Binding-site contacts:
Ligand atom O40 contacts residue TYR77 of chain 1.A at 3.4 Å.
Ligand atom C42 contacts residue SER160 of chain 1.A at 3.5 Å.
Ligand atom O46 contacts residue PHE64 of chain 1.A at 3.4 Å.
Ligand atom C54 contacts residue HIS78 of chain 1.A at 3.6 Å.
Ligand atom N10 contacts residue HIS78 of chain 1.A at 3.4 Å (h-bond).
Ligand atom O43 contacts residue GLY158 of chain 1.A at 3.1 Å (h-bond).
Ligand atom C37 contacts residue HIS78 of chain 1.A at 3.3 Å.
Ligand atom N32 contacts residue ASP102 of chain 1.A at 3.6 Å.
Ligand atom N44 contacts residue HIS78 of chain 1.A at 3.1 Å (h-bond).
Ligand atom C06 contacts residue LEU156 of chain 1.A at 3.5 Å (hydrophobic).
Ligand atom C34 contacts residue ASP102 of chain 1.A at 3.7 Å.
Ligand atom O46 contacts residue SER160 of chain 1.A at 2.9 Å (h-bond).
Ligand atom C03 contacts residue HIS78 of chain 1.A at 3.5 Å.
Ligand atom S45 contacts residue SER160 of chain 1.A at 3.5 Å (h-bond).
Ligand atom O46 contacts residue GLY158 of chain 1.A at 3.2 Å.
Ligand atom N17 contacts residue ALA178 of chain 1.A at 2.9 Å (h-bond).
Ligand atom C18 contacts residue ALA178 of chain 1.A at 3.6 Å (hydrophobic).
Ligand atom C54 contacts residue GLN62 of chain 1.A at 3.5 Å.
Ligand atom C35 contacts residue VAL99 of chain 1.A at 3.6 Å (hydrophobic).
Ligand atom O15 contacts residue ALA178 of chain 1.A at 2.9 Å (h-bond).
Ligand atom O43 contacts residue LEU156 of chain 1.A at 3.5 Å (h-bond).
Ligand atom O43 contacts residue SER160 of chain 1.A at 3.3 Å (h-bond).
Ligand atom O15 contacts residue ALA177 of chain 1.A at 3.1 Å.
Ligand atom C11 contacts residue HIS78 of chain 1.A at 3.6 Å.
Ligand atom C08 contacts residue PHE175 of chain 1.A at 3.4 Å (hydrophobic).
Ligand atom O47 contacts residue GLY158 of chain 1.A at 3.0 Å (h-bond).
Ligand atom O20 contacts residue ALA178 of chain 1.A at 3.1 Å (h-bond).
Ligand atom C49 contacts residue GLN62 of chain 1.A at 3.6 Å.
Ligand atom C34 contacts residue VAL99 of chain 1.A at 3.5 Å (hydrophobic).
Ligand atom C52 contacts residue ARG144 of chain 1.A at 3.6 Å.
Ligand atom C53 contacts residue ARG176 of chain 1.A at 3.3 Å.
Ligand atom N44 contacts residue SER160 of chain 1.A at 3.4 Å (h-bond).
Ligand atom C27 contacts residue ALA178 of chain 1.A at 3.6 Å (hydrophobic).
Ligand atom C08 contacts residue ARG176 of chain 1.A at 3.6 Å.
Ligand atom C53 contacts residue ASP189 of chain 1.A at 3.6 Å.
Ligand atom C33 contacts residue ASP102 of chain 1.A at 3.6 Å.
Ligand atom C50 contacts residue HIS78 of chain 1.A at 3.4 Å.
Ligand atom N10 contacts residue ARG176 of chain 1.A at 3.0 Å (salt-bridge).
Ligand atom O47 contacts residue LYS157 of chain 1.A at 3.7 Å.
Ligand atom O43 contacts residue SER159 of chain 1.A at 3.4 Å (h-bond).

A small-molecule ligand and the protein it binds are described below.
Small molecule (SMILES): C=C[C@@H]1C[C@]1(NC(=O)[C@@H]1C[C@@H](Oc2nc3cc(OC)ccc3nc2C(C)C)CN1C(=O)[C@@H](NC(=O)OC1CCCC1)C(C)(C)C)C(=O)NS(=O)(=O)C1(C)CC1

Sequence of chain 1.A:
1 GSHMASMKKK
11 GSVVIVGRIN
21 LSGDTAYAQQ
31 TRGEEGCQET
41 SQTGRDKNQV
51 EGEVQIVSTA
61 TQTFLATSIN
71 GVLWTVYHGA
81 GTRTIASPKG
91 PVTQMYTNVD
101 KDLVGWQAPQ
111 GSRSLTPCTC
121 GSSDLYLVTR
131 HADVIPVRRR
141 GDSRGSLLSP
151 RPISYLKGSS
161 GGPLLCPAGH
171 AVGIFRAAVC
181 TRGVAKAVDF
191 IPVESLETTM